Binding-site contacts:
Ligand atom C2 contacts residue ASN19 of chain 1.C at 2.7 Å.
Ligand atom C1 contacts residue TYR23 of chain 1.C at 4.4 Å (hydrophobic).
Ligand atom N2 contacts residue ASN19 of chain 1.C at 2.9 Å (h-bond).
Ligand atom C6 contacts residue TYR23 of chain 1.C at 3.9 Å (hydrophobic).
Ligand atom C7 contacts residue THR21 of chain 1.C at 4.4 Å.
Ligand atom O3 contacts residue ARG45 of chain 1.C at 3.0 Å (salt-bridge).
Ligand atom C5 contacts residue ARG45 of chain 1.C at 4.4 Å.
Ligand atom C4 contacts residue ASN19 of chain 1.C at 4.3 Å.
Ligand atom C8 contacts residue THR21 of chain 1.C at 4.2 Å.
Ligand atom O5 contacts residue ARG45 of chain 1.C at 4.5 Å.
Ligand atom C5 contacts residue TYR23 of chain 1.C at 3.8 Å (hydrophobic).
Ligand atom O5 contacts residue TYR23 of chain 1.C at 3.7 Å.
Ligand atom C1 contacts residue THR21 of chain 1.C at 3.5 Å.
Ligand atom C1 contacts residue ASN19 of chain 1.C at 1.5 Å.
Ligand atom C3 contacts residue ARG45 of chain 1.C at 3.7 Å.
Ligand atom C2 contacts residue ARG45 of chain 1.C at 4.3 Å.
Ligand atom C8 contacts residue GLU82 of chain 1.C at 3.9 Å.
Ligand atom C5 contacts residue ASN19 of chain 1.C at 3.5 Å.
Ligand atom C2 contacts residue THR21 of chain 1.C at 3.7 Å.
Ligand atom N2 contacts residue THR21 of chain 1.C at 3.2 Å (h-bond).
Ligand atom C1 contacts residue GLU82 of chain 1.C at 4.4 Å.
Ligand atom C6 contacts residue THR25 of chain 1.C at 4.3 Å.
Ligand atom O5 contacts residue THR21 of chain 1.C at 4.3 Å.
Ligand atom C3 contacts residue THR21 of chain 1.C at 4.2 Å.
Ligand atom C3 contacts residue ASN19 of chain 1.C at 3.8 Å.
Ligand atom O7 contacts residue GLU82 of chain 1.C at 2.6 Å (salt-bridge).
Ligand atom O4 contacts residue ARG45 of chain 1.C at 3.1 Å (salt-bridge).
Ligand atom C4 contacts residue ARG45 of chain 1.C at 3.3 Å.
Ligand atom C7 contacts residue ASN19 of chain 1.C at 4.1 Å.
Ligand atom C7 contacts residue GLU82 of chain 1.C at 3.3 Å.
Ligand atom C6 contacts residue PRO24 of chain 1.C at 4.2 Å (hydrophobic).
Ligand atom O5 contacts residue ASN19 of chain 1.C at 2.4 Å (h-bond).
Ligand atom O5 contacts residue THR25 of chain 1.C at 3.9 Å.
Ligand atom N2 contacts residue GLU82 of chain 1.C at 4.1 Å.

Sequence of chain 1.C:
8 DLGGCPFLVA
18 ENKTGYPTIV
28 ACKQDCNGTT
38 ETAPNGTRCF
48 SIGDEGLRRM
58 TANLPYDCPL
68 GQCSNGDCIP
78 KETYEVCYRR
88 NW

This small molecule binds to this protein.
Small molecule (SMILES): CC(=O)N[C@@H]1[C@@H](O)[C@H](O)[C@@H](CO)O[C@H]1O